A small-molecule ligand and the protein it binds are described below.
Small molecule (SMILES): CC(=O)N[C@@H]1[C@@H](O)[C@H](O)[C@@H](CO)O[C@H]1O

Binding-site contacts:
Ligand atom O6 contacts residue LYS560 of chain 1.B at 2.9 Å (salt-bridge).
Ligand atom O7 contacts residue ASN282 of chain 1.B at 2.6 Å (h-bond).
Ligand atom N2 contacts residue SER310 of chain 1.B at 4.2 Å.
Ligand atom O5 contacts residue ILE280 of chain 1.B at 3.7 Å.
Ligand atom C8 contacts residue SER310 of chain 1.B at 4.0 Å.
Ligand atom C5 contacts residue ASN282 of chain 1.B at 3.7 Å.
Ligand atom C5 contacts residue ILE280 of chain 1.B at 4.4 Å (hydrophobic).
Ligand atom C1 contacts residue ILE280 of chain 1.B at 4.1 Å (hydrophobic).
Ligand atom C6 contacts residue LYS560 of chain 1.B at 3.8 Å.
Ligand atom C4 contacts residue ASN282 of chain 1.B at 4.2 Å.
Ligand atom C3 contacts residue ASN282 of chain 1.B at 3.7 Å.
Ligand atom N2 contacts residue ASN282 of chain 1.B at 2.8 Å (h-bond).
Ligand atom O5 contacts residue ASN282 of chain 1.B at 2.4 Å (h-bond).
Ligand atom C7 contacts residue SER310 of chain 1.B at 4.2 Å.
Ligand atom C2 contacts residue ASN282 of chain 1.B at 2.4 Å.
Ligand atom O6 contacts residue ASP642 of chain 1.B at 4.2 Å.
Ligand atom C8 contacts residue THR309 of chain 1.B at 3.9 Å.
Ligand atom C8 contacts residue ASN282 of chain 1.B at 3.9 Å.
Ligand atom C7 contacts residue ASN282 of chain 1.B at 2.9 Å.
Ligand atom C1 contacts residue ASN282 of chain 1.B at 1.4 Å.
Ligand atom O6 contacts residue ILE280 of chain 1.B at 3.9 Å.

Sequence of chain 1.B:
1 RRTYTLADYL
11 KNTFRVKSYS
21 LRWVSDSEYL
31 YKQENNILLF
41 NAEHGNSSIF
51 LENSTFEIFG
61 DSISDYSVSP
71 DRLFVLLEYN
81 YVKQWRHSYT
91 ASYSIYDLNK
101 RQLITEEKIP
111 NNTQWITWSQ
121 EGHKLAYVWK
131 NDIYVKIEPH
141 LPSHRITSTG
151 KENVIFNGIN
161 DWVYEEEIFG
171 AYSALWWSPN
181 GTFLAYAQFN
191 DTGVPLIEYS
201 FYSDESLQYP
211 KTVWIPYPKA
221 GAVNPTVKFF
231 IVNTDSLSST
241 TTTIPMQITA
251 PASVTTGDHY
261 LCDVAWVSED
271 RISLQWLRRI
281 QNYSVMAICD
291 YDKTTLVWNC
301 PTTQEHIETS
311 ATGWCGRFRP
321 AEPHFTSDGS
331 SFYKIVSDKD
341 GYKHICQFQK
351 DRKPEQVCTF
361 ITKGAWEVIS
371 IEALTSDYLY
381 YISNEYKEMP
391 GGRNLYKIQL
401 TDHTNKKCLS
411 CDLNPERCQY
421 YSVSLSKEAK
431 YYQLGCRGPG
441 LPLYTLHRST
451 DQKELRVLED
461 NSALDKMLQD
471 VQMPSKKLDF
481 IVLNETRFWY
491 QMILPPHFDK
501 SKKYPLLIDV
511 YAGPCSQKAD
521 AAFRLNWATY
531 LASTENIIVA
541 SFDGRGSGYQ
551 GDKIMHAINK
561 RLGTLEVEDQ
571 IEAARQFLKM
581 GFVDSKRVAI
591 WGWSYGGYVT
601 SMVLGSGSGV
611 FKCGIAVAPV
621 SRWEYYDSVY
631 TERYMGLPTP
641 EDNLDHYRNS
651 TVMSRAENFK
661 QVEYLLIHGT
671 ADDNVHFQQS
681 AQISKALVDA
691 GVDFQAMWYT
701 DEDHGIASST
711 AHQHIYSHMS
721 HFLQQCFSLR